A protein and the small-molecule ligand that binds it are described below.
Small molecule (SMILES): NC(N)=NC1=[SH]CC(CSCC/C(N)=N/S(N)(=O)=O)=N1

Sequence of chain 1.A:
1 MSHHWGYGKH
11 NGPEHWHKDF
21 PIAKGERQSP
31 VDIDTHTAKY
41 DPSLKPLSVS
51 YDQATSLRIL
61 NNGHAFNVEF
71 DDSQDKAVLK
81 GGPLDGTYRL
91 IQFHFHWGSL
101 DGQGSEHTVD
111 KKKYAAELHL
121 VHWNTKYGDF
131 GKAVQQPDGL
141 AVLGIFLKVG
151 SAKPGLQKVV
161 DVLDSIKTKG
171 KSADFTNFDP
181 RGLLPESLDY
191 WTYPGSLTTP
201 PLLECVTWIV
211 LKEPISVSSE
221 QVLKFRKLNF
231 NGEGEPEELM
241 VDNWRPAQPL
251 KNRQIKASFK

Binding-site contacts:
Ligand atom S2 contacts residue HIS94 of chain 1.A at 3.9 Å.
Ligand atom N5 contacts residue GOL1 of chain 1.D at 3.2 Å (h-bond).
Ligand atom N3 contacts residue GLY131 of chain 1.A at 3.5 Å.
Ligand atom N2 contacts residue PHE130 of chain 1.A at 3.7 Å.
Ligand atom N6 contacts residue HIS94 of chain 1.A at 3.3 Å (h-bond).
Ligand atom O contacts residue TRP208 of chain 1.A at 3.9 Å.
Ligand atom N6 contacts residue THR198 of chain 1.A at 2.9 Å (h-bond).
Ligand atom N5 contacts residue ZN1 of chain 1.B at 3.9 Å.
Ligand atom N6 contacts residue GOL1 of chain 1.D at 3.0 Å (h-bond).
Ligand atom O contacts residue VAL142 of chain 1.A at 3.8 Å.
Ligand atom C5 contacts residue PRO201 of chain 1.A at 3.9 Å (hydrophobic).
Ligand atom N contacts residue LEU197 of chain 1.A at 3.9 Å.
Ligand atom N contacts residue GOL1 of chain 1.D at 2.6 Å (h-bond).
Ligand atom C1 contacts residue GOL1 of chain 1.D at 3.0 Å.
Ligand atom N5 contacts residue HIS94 of chain 1.A at 3.4 Å.
Ligand atom S contacts residue PHE130 of chain 1.A at 3.9 Å.
Ligand atom S2 contacts residue ZN1 of chain 1.B at 3.0 Å.
Ligand atom C1 contacts residue THR199 of chain 1.A at 3.8 Å.
Ligand atom S contacts residue LEU197 of chain 1.A at 3.7 Å.
Ligand atom N1 contacts residue PHE130 of chain 1.A at 3.8 Å.
Ligand atom N contacts residue THR199 of chain 1.A at 2.6 Å (h-bond).
Ligand atom S2 contacts residue THR198 of chain 1.A at 3.9 Å.
Ligand atom O contacts residue HIS94 of chain 1.A at 3.5 Å.
Ligand atom O contacts residue HIS119 of chain 1.A at 3.4 Å (h-bond).
Ligand atom C2 contacts residue GLN92 of chain 1.A at 4.0 Å.
Ligand atom S2 contacts residue GOL1 of chain 1.D at 3.8 Å.
Ligand atom C7 contacts residue PHE130 of chain 1.A at 3.9 Å (hydrophobic).
Ligand atom O1 contacts residue THR198 of chain 1.A at 2.9 Å (h-bond).
Ligand atom N6 contacts residue ZN1 of chain 1.B at 2.0 Å.
Ligand atom O contacts residue ZN1 of chain 1.B at 3.0 Å.
Ligand atom C contacts residue THR199 of chain 1.A at 3.6 Å.
Ligand atom S1 contacts residue PRO201 of chain 1.A at 3.8 Å.
Ligand atom N6 contacts residue HIS96 of chain 1.A at 3.4 Å (h-bond).
Ligand atom O1 contacts residue LEU197 of chain 1.A at 3.2 Å.
Ligand atom N6 contacts residue HIS119 of chain 1.A at 3.5 Å (h-bond).
Ligand atom N4 contacts residue PHE130 of chain 1.A at 3.9 Å.
Ligand atom C6 contacts residue PRO201 of chain 1.A at 3.9 Å (hydrophobic).
Ligand atom N contacts residue THR198 of chain 1.A at 4.0 Å.
Ligand atom O contacts residue VAL121 of chain 1.A at 3.9 Å.
Ligand atom C contacts residue GOL1 of chain 1.D at 2.6 Å.